The protein below binds the small molecule below.
Small molecule (SMILES): OC[C@H]1O[C@H](O)[C@@H](O)[C@@H](O)[C@@H]1O

Binding-site contacts:
Ligand atom O5 contacts residue ARG173 of chain 1.A at 3.3 Å (salt-bridge).
Ligand atom C2 contacts residue TRP160 of chain 1.A at 2.8 Å (hydrophobic).
Ligand atom O5 contacts residue TRP160 of chain 1.A at 2.5 Å.
Ligand atom O2 contacts residue SER158 of chain 1.A at 4.0 Å.
Ligand atom C6 contacts residue ARG173 of chain 1.A at 4.1 Å.
Ligand atom C1 contacts residue TRP160 of chain 1.A at 1.5 Å (hydrophobic).
Ligand atom O6 contacts residue ARG173 of chain 1.A at 3.0 Å (salt-bridge).
Ligand atom C5 contacts residue ARG173 of chain 1.A at 4.3 Å.
Ligand atom O6 contacts residue ALA126 of chain 1.B at 4.2 Å.
Ligand atom O2 contacts residue TRP160 of chain 1.A at 3.1 Å.
Ligand atom C4 contacts residue TRP160 of chain 1.A at 4.1 Å (hydrophobic).
Ligand atom C1 contacts residue ARG173 of chain 1.A at 4.0 Å.
Ligand atom O3 contacts residue THR159 of chain 1.A at 3.4 Å.
Ligand atom O2 contacts residue THR159 of chain 1.A at 3.3 Å.
Ligand atom O3 contacts residue TRP160 of chain 1.A at 3.9 Å.
Ligand atom C6 contacts residue GLU128 of chain 1.B at 4.3 Å.
Ligand atom C5 contacts residue TRP160 of chain 1.A at 3.8 Å (hydrophobic).
Ligand atom C3 contacts residue TRP160 of chain 1.A at 3.9 Å (hydrophobic).

Sequence of chain 1.B:
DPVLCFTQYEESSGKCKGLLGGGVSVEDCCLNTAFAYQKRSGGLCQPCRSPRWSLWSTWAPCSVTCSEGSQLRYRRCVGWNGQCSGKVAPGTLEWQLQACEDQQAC

Sequence of chain 1.A:
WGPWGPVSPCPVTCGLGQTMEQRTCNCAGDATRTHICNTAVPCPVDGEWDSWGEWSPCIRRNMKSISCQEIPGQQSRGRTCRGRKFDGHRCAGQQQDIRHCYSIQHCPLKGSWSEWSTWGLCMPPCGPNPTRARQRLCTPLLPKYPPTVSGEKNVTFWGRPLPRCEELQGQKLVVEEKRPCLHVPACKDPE